Binding-site contacts:
Ligand atom O contacts residue ARG203 of chain 1.A at 2.9 Å (salt-bridge).
Ligand atom CM contacts residue ARG203 of chain 1.A at 4.0 Å.
Ligand atom N contacts residue ALA113 of chain 1.A at 2.7 Å (h-bond).
Ligand atom CA contacts residue GLU143 of chain 1.A at 2.9 Å.
Ligand atom CA contacts residue ALA113 of chain 1.A at 3.6 Å (hydrophobic).
Ligand atom CZ contacts residue GLY189 of chain 1.A at 3.9 Å.
Ligand atom CD1 contacts residue VAL139 of chain 1.A at 4.1 Å (hydrophobic).
Ligand atom CE1 contacts residue ILE188 of chain 1.A at 3.5 Å (hydrophobic).
Ligand atom CE1 contacts residue HIS142 of chain 1.A at 4.0 Å.
Ligand atom C contacts residue HIS231 of chain 1.A at 3.8 Å.
Ligand atom CA contacts residue HIS142 of chain 1.A at 4.3 Å.
Ligand atom CE2 contacts residue VAL139 of chain 1.A at 3.6 Å (hydrophobic).
Ligand atom C contacts residue ARG203 of chain 1.A at 4.1 Å.
Ligand atom CB contacts residue GLU143 of chain 1.A at 3.6 Å.
Ligand atom CD2 contacts residue LEU133 of chain 1.A at 4.3 Å (hydrophobic).
Ligand atom CE1 contacts residue VAL139 of chain 1.A at 3.8 Å (hydrophobic).
Ligand atom CE2 contacts residue GLY189 of chain 1.A at 4.1 Å.
Ligand atom CE1 contacts residue ARG203 of chain 1.A at 3.9 Å.
Ligand atom CE2 contacts residue LEU202 of chain 1.A at 3.7 Å (hydrophobic).
Ligand atom CD1 contacts residue HIS142 of chain 1.A at 3.8 Å.
Ligand atom CE2 contacts residue ILE188 of chain 1.A at 4.3 Å (hydrophobic).
Ligand atom CD2 contacts residue VAL139 of chain 1.A at 4.2 Å (hydrophobic).
Ligand atom CD1 contacts residue ARG203 of chain 1.A at 4.0 Å.
Ligand atom CG contacts residue VAL139 of chain 1.A at 4.1 Å (hydrophobic).
Ligand atom C contacts residue GLU143 of chain 1.A at 4.2 Å.
Ligand atom N contacts residue GLU143 of chain 1.A at 2.9 Å (salt-bridge).
Ligand atom O contacts residue HIS231 of chain 1.A at 3.6 Å.
Ligand atom CZ contacts residue ILE188 of chain 1.A at 3.2 Å (hydrophobic).
Ligand atom O contacts residue LEU202 of chain 1.A at 4.0 Å.
Ligand atom C contacts residue ASN112 of chain 1.A at 3.8 Å.
Ligand atom OXT contacts residue HIS231 of chain 1.A at 4.0 Å.
Ligand atom OXT contacts residue ASN112 of chain 1.A at 3.2 Å (h-bond).
Ligand atom CM contacts residue HIS231 of chain 1.A at 3.5 Å.
Ligand atom N contacts residue ASN112 of chain 1.A at 2.7 Å (h-bond).
Ligand atom CA contacts residue ASN112 of chain 1.A at 3.4 Å.
Ligand atom CD1 contacts residue GLU143 of chain 1.A at 4.2 Å.
Ligand atom CB contacts residue ASN112 of chain 1.A at 3.3 Å.
Ligand atom CZ contacts residue VAL139 of chain 1.A at 3.4 Å (hydrophobic).
Ligand atom CD2 contacts residue LEU202 of chain 1.A at 3.7 Å (hydrophobic).
Ligand atom CB contacts residue ALA113 of chain 1.A at 3.6 Å (hydrophobic).

This small molecule binds to this protein.
Small molecule (SMILES): COC(=O)[C@@H](N)Cc1ccccc1

Sequence of chain 1.A:
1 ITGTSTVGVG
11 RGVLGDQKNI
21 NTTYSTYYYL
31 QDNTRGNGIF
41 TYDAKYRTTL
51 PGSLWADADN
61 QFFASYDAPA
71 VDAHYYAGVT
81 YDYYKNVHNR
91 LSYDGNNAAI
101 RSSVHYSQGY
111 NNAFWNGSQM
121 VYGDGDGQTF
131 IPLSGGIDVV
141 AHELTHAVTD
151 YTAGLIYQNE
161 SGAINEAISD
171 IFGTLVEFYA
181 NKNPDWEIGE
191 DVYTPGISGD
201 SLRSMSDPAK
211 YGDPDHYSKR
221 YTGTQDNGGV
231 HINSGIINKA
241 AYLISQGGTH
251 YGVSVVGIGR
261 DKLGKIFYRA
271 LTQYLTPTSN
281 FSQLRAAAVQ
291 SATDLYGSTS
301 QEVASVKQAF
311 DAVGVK